Sequence of chain 1.NB:
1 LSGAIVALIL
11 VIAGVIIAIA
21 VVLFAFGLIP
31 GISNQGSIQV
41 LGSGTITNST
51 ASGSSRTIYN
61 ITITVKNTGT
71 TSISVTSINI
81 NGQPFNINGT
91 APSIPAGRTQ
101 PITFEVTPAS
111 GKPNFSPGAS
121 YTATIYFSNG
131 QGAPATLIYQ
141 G

Binding-site contacts:
Ligand atom C6 contacts residue ILE58 of chain 1.NB at 4.2 Å (hydrophobic).
Ligand atom O3 contacts residue ARG56 of chain 1.NB at 4.3 Å.
Ligand atom C3 contacts residue ASN88 of chain 1.NB at 3.8 Å.
Ligand atom O5 contacts residue GLU105 of chain 1.NB at 2.8 Å (salt-bridge).
Ligand atom C5 contacts residue ASN88 of chain 1.NB at 3.7 Å.
Ligand atom O5 contacts residue ARG56 of chain 1.NB at 4.5 Å.
Ligand atom O6 contacts residue GLU105 of chain 1.NB at 2.4 Å (salt-bridge).
Ligand atom O5 contacts residue ILE58 of chain 1.NB at 3.3 Å.
Ligand atom C1 contacts residue ASN88 of chain 1.NB at 1.4 Å.
Ligand atom C1 contacts residue ILE58 of chain 1.NB at 4.0 Å (hydrophobic).
Ligand atom C2 contacts residue ASN88 of chain 1.NB at 2.6 Å.
Ligand atom C2 contacts residue ILE58 of chain 1.NB at 4.4 Å (hydrophobic).
Ligand atom O6 contacts residue SER49 of chain 1.NB at 4.5 Å.
Ligand atom C7 contacts residue ASN88 of chain 1.NB at 2.9 Å.
Ligand atom C2 contacts residue ARG56 of chain 1.NB at 3.3 Å.
Ligand atom C7 contacts residue ARG56 of chain 1.NB at 3.1 Å.
Ligand atom C4 contacts residue ASN88 of chain 1.NB at 4.3 Å.
Ligand atom C1 contacts residue ARG56 of chain 1.NB at 4.1 Å.
Ligand atom N2 contacts residue ASN88 of chain 1.NB at 2.7 Å (h-bond).
Ligand atom C8 contacts residue ASN88 of chain 1.NB at 3.4 Å.
Ligand atom C8 contacts residue ARG56 of chain 1.NB at 3.8 Å.
Ligand atom C8 contacts residue GLY89 of chain 1.NB at 4.3 Å.
Ligand atom C1 contacts residue GLU105 of chain 1.NB at 3.7 Å.
Ligand atom O6 contacts residue NAG2 of chain 1.VG at 3.7 Å.
Ligand atom C6 contacts residue GLU105 of chain 1.NB at 3.1 Å.
Ligand atom O5 contacts residue ASN88 of chain 1.NB at 2.4 Å (h-bond).
Ligand atom C3 contacts residue ARG56 of chain 1.NB at 4.3 Å.
Ligand atom C5 contacts residue ILE58 of chain 1.NB at 4.2 Å (hydrophobic).
Ligand atom O7 contacts residue ARG56 of chain 1.NB at 2.4 Å (salt-bridge).
Ligand atom N2 contacts residue ARG56 of chain 1.NB at 3.5 Å (salt-bridge).
Ligand atom O7 contacts residue ASN88 of chain 1.NB at 3.0 Å (h-bond).
Ligand atom C5 contacts residue GLU105 of chain 1.NB at 3.2 Å.

This protein binds this small molecule.
Small molecule (SMILES): CC(=O)N[C@@H]1[C@@H](O)[C@H](O)[C@@H](CO)O[C@H]1O